Binding-site contacts:
Ligand atom C5 contacts residue ASN552 of chain 1.A at 3.7 Å.
Ligand atom C5 contacts residue GLY529 of chain 1.A at 4.5 Å.
Ligand atom O7 contacts residue ASN552 of chain 1.A at 3.1 Å (h-bond).
Ligand atom C2 contacts residue ASN552 of chain 1.A at 2.4 Å.
Ligand atom C8 contacts residue GLU575 of chain 1.A at 3.7 Å.
Ligand atom C7 contacts residue ASN552 of chain 1.A at 3.1 Å.
Ligand atom C1 contacts residue ASN552 of chain 1.A at 1.4 Å.
Ligand atom C6 contacts residue GLY529 of chain 1.A at 4.4 Å.
Ligand atom C3 contacts residue ASN552 of chain 1.A at 3.8 Å.
Ligand atom C8 contacts residue ASN552 of chain 1.A at 4.3 Å.
Ligand atom C4 contacts residue ASN552 of chain 1.A at 4.3 Å.
Ligand atom O5 contacts residue ASN552 of chain 1.A at 2.5 Å (h-bond).
Ligand atom O5 contacts residue GLY529 of chain 1.A at 4.0 Å.
Ligand atom N2 contacts residue ASN552 of chain 1.A at 2.8 Å (h-bond).

Sequence of chain 1.A:
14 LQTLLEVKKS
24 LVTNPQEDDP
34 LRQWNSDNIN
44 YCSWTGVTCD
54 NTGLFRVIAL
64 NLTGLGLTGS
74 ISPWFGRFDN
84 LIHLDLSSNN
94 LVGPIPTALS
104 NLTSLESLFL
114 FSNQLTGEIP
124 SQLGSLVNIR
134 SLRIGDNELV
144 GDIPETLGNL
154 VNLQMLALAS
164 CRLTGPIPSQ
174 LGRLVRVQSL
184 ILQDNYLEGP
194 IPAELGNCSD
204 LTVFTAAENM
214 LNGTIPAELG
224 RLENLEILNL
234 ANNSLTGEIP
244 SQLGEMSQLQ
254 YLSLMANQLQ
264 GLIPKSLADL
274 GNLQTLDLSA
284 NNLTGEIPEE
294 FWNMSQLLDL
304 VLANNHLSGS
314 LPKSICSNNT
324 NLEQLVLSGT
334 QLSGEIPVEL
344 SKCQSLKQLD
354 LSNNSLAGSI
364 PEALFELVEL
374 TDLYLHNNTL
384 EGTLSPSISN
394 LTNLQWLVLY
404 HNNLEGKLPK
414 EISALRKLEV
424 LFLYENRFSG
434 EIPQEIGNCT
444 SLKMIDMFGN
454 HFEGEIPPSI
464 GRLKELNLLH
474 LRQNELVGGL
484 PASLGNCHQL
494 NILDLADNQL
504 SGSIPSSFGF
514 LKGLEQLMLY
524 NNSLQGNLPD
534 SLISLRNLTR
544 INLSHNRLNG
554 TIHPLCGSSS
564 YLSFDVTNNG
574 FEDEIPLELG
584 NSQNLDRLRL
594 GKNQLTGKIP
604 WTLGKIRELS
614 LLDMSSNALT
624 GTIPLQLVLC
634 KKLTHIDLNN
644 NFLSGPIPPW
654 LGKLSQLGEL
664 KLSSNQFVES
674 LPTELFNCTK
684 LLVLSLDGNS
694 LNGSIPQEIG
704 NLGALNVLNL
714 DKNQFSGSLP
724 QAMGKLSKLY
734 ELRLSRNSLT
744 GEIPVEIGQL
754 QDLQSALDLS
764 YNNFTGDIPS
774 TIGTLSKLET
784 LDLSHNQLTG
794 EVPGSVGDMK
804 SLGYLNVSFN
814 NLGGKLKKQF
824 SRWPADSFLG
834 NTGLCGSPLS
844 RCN

This protein binds this small molecule.
Small molecule (SMILES): CC(=O)N[C@@H]1[C@@H](O)[C@H](O)[C@@H](CO)O[C@H]1O